Sequence of chain 1.A:
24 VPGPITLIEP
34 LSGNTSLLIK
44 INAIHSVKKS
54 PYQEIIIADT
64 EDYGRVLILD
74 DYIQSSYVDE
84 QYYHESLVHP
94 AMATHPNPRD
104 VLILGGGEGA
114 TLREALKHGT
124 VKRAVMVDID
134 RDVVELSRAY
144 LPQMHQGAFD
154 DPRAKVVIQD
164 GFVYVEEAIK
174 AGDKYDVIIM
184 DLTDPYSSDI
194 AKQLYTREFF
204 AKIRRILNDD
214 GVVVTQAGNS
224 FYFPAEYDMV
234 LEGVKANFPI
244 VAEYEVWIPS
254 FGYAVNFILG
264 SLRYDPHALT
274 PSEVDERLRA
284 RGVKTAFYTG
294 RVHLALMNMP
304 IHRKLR

A protein and the small-molecule ligand that binds it are described below.
Small molecule (SMILES): CSC[C@H]1O[C@@H](n2cnc3c(N)ncnc32)[C@H](O)[C@@H]1O

Binding-site contacts:
Ligand atom N1 contacts residue GLY164 of chain 1.A at 2.9 Å (h-bond).
Ligand atom C2' contacts residue GLN56 of chain 1.A at 3.8 Å.
Ligand atom N6 contacts residue LEU197 of chain 1.A at 3.4 Å.
Ligand atom O2' contacts residue ASP131 of chain 1.A at 2.6 Å (salt-bridge).
Ligand atom C5 contacts residue ILE132 of chain 1.A at 3.7 Å (hydrophobic).
Ligand atom N3 contacts residue LEU185 of chain 1.A at 3.7 Å.
Ligand atom C1' contacts residue ASP131 of chain 1.A at 3.3 Å.
Ligand atom O4' contacts residue GLY108 of chain 1.A at 3.6 Å.
Ligand atom C5' contacts residue THR186 of chain 1.A at 3.8 Å.
Ligand atom C5' contacts residue LEU185 of chain 1.A at 3.7 Å (hydrophobic).
Ligand atom N3 contacts residue ASP131 of chain 1.A at 3.7 Å.
Ligand atom C5' contacts residue ASP184 of chain 1.A at 3.2 Å.
Ligand atom CS contacts residue GLU111 of chain 1.A at 3.6 Å.
Ligand atom N7 contacts residue ILE193 of chain 1.A at 3.5 Å (h-bond).
Ligand atom S5' contacts residue AG31 of chain 1.F at 3.2 Å.
Ligand atom N6 contacts residue ILE193 of chain 1.A at 2.9 Å (h-bond).
Ligand atom N6 contacts residue ASP163 of chain 1.A at 3.1 Å (salt-bridge).
Ligand atom C4' contacts residue ASP131 of chain 1.A at 3.4 Å.
Ligand atom C5 contacts residue LEU185 of chain 1.A at 3.7 Å (hydrophobic).
Ligand atom O2' contacts residue GLN56 of chain 1.A at 3.0 Å (h-bond).
Ligand atom C4 contacts residue LEU185 of chain 1.A at 3.5 Å (hydrophobic).
Ligand atom C2 contacts residue GLY164 of chain 1.A at 3.5 Å.
Ligand atom O3' contacts residue ASP131 of chain 1.A at 2.6 Å (salt-bridge).
Ligand atom C3' contacts residue ASP131 of chain 1.A at 3.3 Å.
Ligand atom C4' contacts residue ASP184 of chain 1.A at 3.7 Å.
Ligand atom C8 contacts residue THR186 of chain 1.A at 3.5 Å.
Ligand atom O4' contacts residue LEU185 of chain 1.A at 3.7 Å.
Ligand atom N3 contacts residue ILE132 of chain 1.A at 3.2 Å (h-bond).
Ligand atom S5' contacts residue ASP184 of chain 1.A at 3.5 Å (salt-bridge).
Ligand atom O2' contacts residue ASP133 of chain 1.A at 3.6 Å.
Ligand atom C2' contacts residue ASP131 of chain 1.A at 3.5 Å.
Ligand atom CS contacts residue AG31 of chain 1.F at 3.7 Å.
Ligand atom O2' contacts residue ILE132 of chain 1.A at 3.6 Å.
Ligand atom C4 contacts residue ILE132 of chain 1.A at 3.6 Å (hydrophobic).
Ligand atom N7 contacts residue ALA194 of chain 1.A at 3.6 Å.
Ligand atom C8 contacts residue ILE193 of chain 1.A at 3.4 Å (hydrophobic).
Ligand atom C3' contacts residue LEU72 of chain 1.A at 3.7 Å (hydrophobic).
Ligand atom O3' contacts residue GLY110 of chain 1.A at 3.6 Å.
Ligand atom O3' contacts residue VAL136 of chain 1.A at 3.5 Å.
Ligand atom C2 contacts residue ILE132 of chain 1.A at 3.4 Å (hydrophobic).